This small molecule binds to this protein.
Small molecule (SMILES): CN(C)CCCN1c2ccccc2Sc2ccc(Br)cc21

Binding-site contacts:
Ligand atom BR1 contacts residue TRP150 of chain 1.G at 2.6 Å.
Ligand atom BR1 contacts residue TYR14 of chain 1.G at 4.3 Å.
Ligand atom BR1 contacts residue GLY15 of chain 1.G at 4.3 Å.

Sequence of chain 1.G:
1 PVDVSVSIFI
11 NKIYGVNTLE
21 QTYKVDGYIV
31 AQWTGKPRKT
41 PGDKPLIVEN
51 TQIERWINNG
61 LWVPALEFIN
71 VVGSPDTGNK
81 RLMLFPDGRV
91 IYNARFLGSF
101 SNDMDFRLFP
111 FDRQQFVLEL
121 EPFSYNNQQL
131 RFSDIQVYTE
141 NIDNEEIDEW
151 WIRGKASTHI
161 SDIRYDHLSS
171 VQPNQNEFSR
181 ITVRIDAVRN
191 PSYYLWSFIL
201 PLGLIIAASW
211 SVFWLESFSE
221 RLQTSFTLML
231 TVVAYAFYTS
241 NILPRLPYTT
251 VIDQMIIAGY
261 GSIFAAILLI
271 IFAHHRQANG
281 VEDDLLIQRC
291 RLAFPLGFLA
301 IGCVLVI